A protein and the small-molecule ligand that binds it are described below.
Small molecule (SMILES): CC(=O)N[C@@H]1[C@@H](O)[C@H](O)[C@@H](CO)O[C@H]1O

Sequence of chain 1.C:
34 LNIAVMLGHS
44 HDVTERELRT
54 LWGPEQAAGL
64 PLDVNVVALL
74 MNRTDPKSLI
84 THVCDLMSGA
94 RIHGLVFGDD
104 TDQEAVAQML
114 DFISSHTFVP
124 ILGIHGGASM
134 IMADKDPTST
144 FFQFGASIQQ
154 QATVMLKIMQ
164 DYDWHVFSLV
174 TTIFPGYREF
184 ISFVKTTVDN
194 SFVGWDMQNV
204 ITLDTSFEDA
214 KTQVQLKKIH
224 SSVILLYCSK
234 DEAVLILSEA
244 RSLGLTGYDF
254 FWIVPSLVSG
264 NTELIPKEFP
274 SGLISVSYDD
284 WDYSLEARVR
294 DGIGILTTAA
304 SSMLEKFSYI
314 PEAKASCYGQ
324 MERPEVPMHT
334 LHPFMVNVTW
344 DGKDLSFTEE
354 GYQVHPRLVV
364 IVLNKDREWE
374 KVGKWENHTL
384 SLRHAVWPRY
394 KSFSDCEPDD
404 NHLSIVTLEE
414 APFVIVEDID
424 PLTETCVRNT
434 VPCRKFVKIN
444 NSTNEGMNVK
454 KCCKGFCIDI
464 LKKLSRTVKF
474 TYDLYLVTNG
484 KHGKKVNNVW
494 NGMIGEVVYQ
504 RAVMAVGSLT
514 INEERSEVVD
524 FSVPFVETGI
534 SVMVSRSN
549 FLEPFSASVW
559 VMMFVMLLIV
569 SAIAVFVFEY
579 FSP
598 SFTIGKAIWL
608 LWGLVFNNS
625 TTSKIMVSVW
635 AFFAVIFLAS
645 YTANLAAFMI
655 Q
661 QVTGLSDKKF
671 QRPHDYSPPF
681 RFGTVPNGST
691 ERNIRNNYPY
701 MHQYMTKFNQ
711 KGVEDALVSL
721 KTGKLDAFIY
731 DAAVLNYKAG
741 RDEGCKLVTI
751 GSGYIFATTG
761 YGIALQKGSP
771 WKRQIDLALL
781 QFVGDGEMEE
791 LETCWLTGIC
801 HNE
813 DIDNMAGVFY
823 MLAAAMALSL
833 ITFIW

Binding-site contacts:
Ligand atom O7 contacts residue ASN687 of chain 1.C at 3.6 Å.
Ligand atom C4 contacts residue LYS484 of chain 1.C at 4.1 Å.
Ligand atom O5 contacts residue LYS484 of chain 1.C at 4.4 Å.
Ligand atom C1 contacts residue PRO686 of chain 1.C at 3.9 Å (hydrophobic).
Ligand atom C7 contacts residue ASN687 of chain 1.C at 3.4 Å.
Ligand atom O6 contacts residue PRO686 of chain 1.C at 3.8 Å.
Ligand atom O5 contacts residue PRO686 of chain 1.C at 3.6 Å.
Ligand atom C6 contacts residue LYS484 of chain 1.C at 3.8 Å.
Ligand atom O5 contacts residue ASN687 of chain 1.C at 2.4 Å (h-bond).
Ligand atom C3 contacts residue ASN687 of chain 1.C at 3.8 Å.
Ligand atom O6 contacts residue LYS484 of chain 1.C at 3.1 Å (salt-bridge).
Ligand atom N2 contacts residue ASN687 of chain 1.C at 2.9 Å (h-bond).
Ligand atom O6 contacts residue LYS711 of chain 1.C at 3.9 Å.
Ligand atom C5 contacts residue LYS484 of chain 1.C at 3.4 Å.
Ligand atom C6 contacts residue PRO686 of chain 1.C at 4.0 Å (hydrophobic).
Ligand atom C5 contacts residue PRO686 of chain 1.C at 3.9 Å (hydrophobic).
Ligand atom O4 contacts residue LYS484 of chain 1.C at 3.8 Å.
Ligand atom C2 contacts residue ASN687 of chain 1.C at 2.5 Å.
Ligand atom C5 contacts residue ASN687 of chain 1.C at 3.7 Å.
Ligand atom C4 contacts residue ASN687 of chain 1.C at 4.2 Å.
Ligand atom C1 contacts residue ASN687 of chain 1.C at 1.4 Å.
Ligand atom O6 contacts residue GLN710 of chain 1.C at 3.5 Å (h-bond).